This protein binds this small molecule.
Small molecule (SMILES): CC1(CN)CCN(c2ncc(Sc3cccnc3C(F)(F)F)c(=O)[nH]2)CC1

Binding-site contacts:
Ligand atom N2 contacts residue THR220 of chain 1.A at 3.7 Å.
Ligand atom C14 contacts residue ASP490 of chain 1.A at 3.6 Å.
Ligand atom C15 contacts residue ARG112 of chain 1.A at 3.7 Å.
Ligand atom C9 contacts residue HIS115 of chain 1.A at 3.6 Å.
Ligand atom N4 contacts residue PHE114 of chain 1.A at 3.7 Å.
Ligand atom N4 contacts residue GLU111 of chain 1.A at 2.9 Å (salt-bridge).
Ligand atom C6 contacts residue THR254 of chain 1.A at 3.7 Å.
Ligand atom C2 contacts residue THR254 of chain 1.A at 3.6 Å.
Ligand atom N4 contacts residue THR254 of chain 1.A at 2.9 Å (h-bond).
Ligand atom C12 contacts residue ARG112 of chain 1.A at 3.8 Å.
Ligand atom O1 contacts residue ARG112 of chain 1.A at 2.7 Å (salt-bridge).
Ligand atom C4 contacts residue THR254 of chain 1.A at 3.8 Å.
Ligand atom C7 contacts residue PHE114 of chain 1.A at 3.6 Å (hydrophobic).
Ligand atom C14 contacts residue ASN218 of chain 1.A at 3.8 Å.
Ligand atom C14 contacts residue THR220 of chain 1.A at 3.4 Å.
Ligand atom N4 contacts residue THR109 of chain 1.A at 2.8 Å (h-bond).
Ligand atom N2 contacts residue GLU251 of chain 1.A at 3.5 Å.
Ligand atom C1 contacts residue THR254 of chain 1.A at 3.8 Å.
Ligand atom C4 contacts residue THR220 of chain 1.A at 3.6 Å.
Ligand atom F2 contacts residue LEU255 of chain 1.A at 3.5 Å.
Ligand atom C11 contacts residue THR109 of chain 1.A at 3.4 Å.
Ligand atom F1 contacts residue GLN496 of chain 1.A at 3.0 Å.
Ligand atom F2 contacts residue GLN258 of chain 1.A at 3.5 Å.
Ligand atom N5 contacts residue ARG112 of chain 1.A at 3.6 Å (salt-bridge).
Ligand atom C11 contacts residue THR254 of chain 1.A at 3.8 Å.
Ligand atom F3 contacts residue GLN258 of chain 1.A at 3.3 Å.
Ligand atom C16 contacts residue ARG112 of chain 1.A at 3.7 Å.
Ligand atom C9 contacts residue ARG112 of chain 1.A at 3.8 Å.
Ligand atom C9 contacts residue THR219 of chain 1.A at 3.5 Å.
Ligand atom N2 contacts residue THR254 of chain 1.A at 3.5 Å.
Ligand atom C13 contacts residue PRO492 of chain 1.A at 3.8 Å (hydrophobic).
Ligand atom C13 contacts residue THR220 of chain 1.A at 3.5 Å.
Ligand atom C8 contacts residue PHE114 of chain 1.A at 3.4 Å (hydrophobic).
Ligand atom C10 contacts residue PHE114 of chain 1.A at 3.7 Å (hydrophobic).
Ligand atom C15 contacts residue LYS493 of chain 1.A at 3.5 Å.
Ligand atom C8 contacts residue ARG112 of chain 1.A at 3.6 Å.
Ligand atom F3 contacts residue ARG112 of chain 1.A at 3.2 Å.
Ligand atom C3 contacts residue THR254 of chain 1.A at 3.5 Å.
Ligand atom C11 contacts residue PHE114 of chain 1.A at 3.2 Å (hydrophobic).
Ligand atom C3 contacts residue GLU251 of chain 1.A at 3.6 Å.

Sequence of chain 1.A:
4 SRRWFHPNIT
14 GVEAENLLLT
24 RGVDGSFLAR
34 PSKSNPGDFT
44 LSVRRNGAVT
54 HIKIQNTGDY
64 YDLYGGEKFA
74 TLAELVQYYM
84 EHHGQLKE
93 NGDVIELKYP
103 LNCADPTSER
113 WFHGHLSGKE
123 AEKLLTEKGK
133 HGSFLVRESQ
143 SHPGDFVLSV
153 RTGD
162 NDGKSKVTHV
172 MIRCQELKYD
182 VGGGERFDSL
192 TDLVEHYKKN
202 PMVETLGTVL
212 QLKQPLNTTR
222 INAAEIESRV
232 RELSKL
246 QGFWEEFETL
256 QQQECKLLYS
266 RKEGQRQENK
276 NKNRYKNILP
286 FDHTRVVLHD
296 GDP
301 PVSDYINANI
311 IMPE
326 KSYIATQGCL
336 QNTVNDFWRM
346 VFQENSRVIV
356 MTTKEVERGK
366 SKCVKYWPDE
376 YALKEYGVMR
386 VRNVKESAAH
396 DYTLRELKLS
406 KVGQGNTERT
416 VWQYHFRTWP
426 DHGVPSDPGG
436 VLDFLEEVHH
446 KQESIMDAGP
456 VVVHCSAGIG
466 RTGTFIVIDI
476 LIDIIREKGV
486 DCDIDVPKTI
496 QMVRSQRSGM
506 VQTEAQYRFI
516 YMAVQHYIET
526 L